This small molecule binds to this protein.
Small molecule (SMILES): CN[C@H](C)c1sc(C)nc1C

Binding-site contacts:
Ligand atom C5 contacts residue THR281 of chain 1.A at 4.3 Å.
Ligand atom C4 contacts residue GLU278 of chain 1.A at 4.3 Å.
Ligand atom C7 contacts residue ASP45 of chain 1.A at 3.5 Å.
Ligand atom N1 contacts residue PHE282 of chain 1.A at 4.1 Å.
Ligand atom C4 contacts residue PHE282 of chain 1.A at 4.2 Å (hydrophobic).
Ligand atom C5 contacts residue GLU278 of chain 1.A at 3.4 Å.
Ligand atom S contacts residue PHE282 of chain 1.A at 3.9 Å.
Ligand atom C6 contacts residue PHE282 of chain 1.A at 3.7 Å (hydrophobic).
Ligand atom C1 contacts residue ASP45 of chain 1.A at 3.8 Å.
Ligand atom C7 contacts residue PHE84 of chain 1.A at 4.4 Å (hydrophobic).
Ligand atom C1 contacts residue PHE282 of chain 1.A at 3.9 Å (hydrophobic).
Ligand atom C2 contacts residue PHE282 of chain 1.A at 3.5 Å (hydrophobic).
Ligand atom C6 contacts residue PHE84 of chain 1.A at 4.2 Å (hydrophobic).
Ligand atom C3 contacts residue PHE282 of chain 1.A at 3.5 Å (hydrophobic).
Ligand atom C7 contacts residue PHE282 of chain 1.A at 4.2 Å (hydrophobic).
Ligand atom C5 contacts residue PHE84 of chain 1.A at 3.9 Å (hydrophobic).
Ligand atom S contacts residue THR281 of chain 1.A at 3.9 Å.
Ligand atom C contacts residue ASP45 of chain 1.A at 4.0 Å.
Ligand atom C4 contacts residue PHE84 of chain 1.A at 4.1 Å (hydrophobic).
Ligand atom N1 contacts residue PHE84 of chain 1.A at 3.6 Å.
Ligand atom C2 contacts residue ASP45 of chain 1.A at 4.3 Å.
Ligand atom N contacts residue ASP45 of chain 1.A at 4.2 Å.

Sequence of chain 1.A:
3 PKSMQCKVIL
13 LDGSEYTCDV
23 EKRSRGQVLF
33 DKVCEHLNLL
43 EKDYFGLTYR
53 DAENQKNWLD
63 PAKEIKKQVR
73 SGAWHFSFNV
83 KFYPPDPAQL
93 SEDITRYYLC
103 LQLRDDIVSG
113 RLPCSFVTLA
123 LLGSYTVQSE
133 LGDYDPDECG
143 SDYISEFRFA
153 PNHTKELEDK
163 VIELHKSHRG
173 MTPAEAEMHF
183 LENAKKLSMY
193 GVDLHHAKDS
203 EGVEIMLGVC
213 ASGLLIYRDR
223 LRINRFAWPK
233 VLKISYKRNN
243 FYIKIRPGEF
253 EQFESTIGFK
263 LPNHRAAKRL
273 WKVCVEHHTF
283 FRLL